Sequence of chain 7.C:
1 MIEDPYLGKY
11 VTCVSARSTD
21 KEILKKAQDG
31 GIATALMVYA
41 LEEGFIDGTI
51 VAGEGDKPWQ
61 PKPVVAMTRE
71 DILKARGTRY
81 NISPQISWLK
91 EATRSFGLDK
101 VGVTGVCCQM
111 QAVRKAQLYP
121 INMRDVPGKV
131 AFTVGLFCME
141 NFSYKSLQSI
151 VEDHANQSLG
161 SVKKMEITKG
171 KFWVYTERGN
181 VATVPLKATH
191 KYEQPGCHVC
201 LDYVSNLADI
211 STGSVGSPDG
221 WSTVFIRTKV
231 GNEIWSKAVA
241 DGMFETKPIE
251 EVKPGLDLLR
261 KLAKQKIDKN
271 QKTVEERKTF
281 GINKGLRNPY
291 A

Binding-site contacts:
Ligand atom O5 contacts residue PRO127 of chain 7.C at 4.3 Å.
Ligand atom C3 contacts residue ARG136 of chain 7.A at 3.6 Å.
Ligand atom C2 contacts residue ARG136 of chain 7.A at 4.4 Å.
Ligand atom C4 contacts residue GLN117 of chain 7.C at 4.1 Å.
Ligand atom C2 contacts residue SER244 of chain 7.A at 3.3 Å.
Ligand atom O5 contacts residue SER244 of chain 7.A at 3.5 Å (h-bond).
Ligand atom O6 contacts residue ARG136 of chain 7.A at 3.2 Å (salt-bridge).
Ligand atom C3 contacts residue GLN117 of chain 7.C at 3.4 Å.
Ligand atom C4 contacts residue ARG136 of chain 7.A at 2.9 Å.
Ligand atom O6 contacts residue ASN137 of chain 7.A at 3.5 Å (h-bond).
Ligand atom C3 contacts residue SER244 of chain 7.A at 4.2 Å.
Ligand atom O6 contacts residue GLN117 of chain 7.C at 3.4 Å (h-bond).
Ligand atom C4 contacts residue PRO127 of chain 7.C at 3.4 Å (hydrophobic).
Ligand atom C3 contacts residue PRO127 of chain 7.C at 3.9 Å (hydrophobic).
Ligand atom C1 contacts residue SER244 of chain 7.A at 4.0 Å.
Ligand atom O6 contacts residue ILE247 of chain 7.A at 4.1 Å.
Ligand atom C1 contacts residue ILE247 of chain 7.A at 4.4 Å (hydrophobic).
Ligand atom C1 contacts residue ARG136 of chain 7.A at 3.9 Å.

Sequence of chain 7.A:
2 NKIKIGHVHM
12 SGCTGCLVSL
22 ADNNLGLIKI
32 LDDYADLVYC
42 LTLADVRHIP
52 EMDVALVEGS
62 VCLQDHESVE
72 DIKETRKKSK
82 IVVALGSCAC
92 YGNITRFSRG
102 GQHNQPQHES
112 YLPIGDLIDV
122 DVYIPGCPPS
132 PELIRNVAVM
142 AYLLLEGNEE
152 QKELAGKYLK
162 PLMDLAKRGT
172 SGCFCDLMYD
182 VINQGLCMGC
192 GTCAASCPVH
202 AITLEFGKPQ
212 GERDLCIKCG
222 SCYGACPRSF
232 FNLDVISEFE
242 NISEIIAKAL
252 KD

The small molecule below binds the protein below.
Small molecule (SMILES): C[C@@H](O)[C@@H](C)O